This small molecule binds to this protein.
Small molecule (SMILES): O=C(Nc1nccs1)[C@@H](c1cc(F)ccc1O)N1Cc2ccc(-c3ccc(N4CCNCC4)cc3)cc2C1=O

Sequence of chain 1.E:
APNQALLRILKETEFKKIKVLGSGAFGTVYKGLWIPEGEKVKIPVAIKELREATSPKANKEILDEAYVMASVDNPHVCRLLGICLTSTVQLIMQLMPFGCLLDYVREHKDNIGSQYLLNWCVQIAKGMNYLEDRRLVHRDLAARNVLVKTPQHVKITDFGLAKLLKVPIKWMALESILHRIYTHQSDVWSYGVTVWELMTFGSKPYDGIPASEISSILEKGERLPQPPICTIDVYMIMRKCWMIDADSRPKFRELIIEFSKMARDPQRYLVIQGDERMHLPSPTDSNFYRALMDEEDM

Binding-site contacts:
Ligand atom C12 contacts residue LEU167 of chain 1.E at 3.6 Å (hydrophobic).
Ligand atom C30 contacts residue MET75 of chain 1.E at 3.5 Å (hydrophobic).
Ligand atom C07 contacts residue MET99 of chain 1.E at 3.3 Å (hydrophobic).
Ligand atom C04 contacts residue MET99 of chain 1.E at 3.4 Å (hydrophobic).
Ligand atom C29 contacts residue LEU97 of chain 1.E at 3.5 Å (hydrophobic).
Ligand atom C09 contacts residue ASP164 of chain 1.E at 3.1 Å.
Ligand atom C37 contacts residue PHE165 of chain 1.E at 3.4 Å (hydrophobic).
Ligand atom C12 contacts residue LEU97 of chain 1.E at 3.5 Å (hydrophobic).
Ligand atom O01 contacts residue LEU97 of chain 1.E at 3.4 Å.
Ligand atom C36 contacts residue CYS84 of chain 1.E at 3.6 Å (hydrophobic).
Ligand atom C06 contacts residue ANP1 of chain 1.T at 3.6 Å.
Ligand atom O31 contacts residue LYS54 of chain 1.E at 3.6 Å.
Ligand atom C07 contacts residue LEU97 of chain 1.E at 3.5 Å (hydrophobic).
Ligand atom C25 contacts residue LEU170 of chain 1.E at 3.6 Å (hydrophobic).
Ligand atom F35 contacts residue ARG85 of chain 1.E at 3.0 Å.
Ligand atom N05 contacts residue MET99 of chain 1.E at 3.4 Å (h-bond).
Ligand atom O39 contacts residue ASP164 of chain 1.E at 3.3 Å.
Ligand atom C07 contacts residue LYS54 of chain 1.E at 3.4 Å.
Ligand atom C26 contacts residue LEU170 of chain 1.E at 3.2 Å (hydrophobic).
Ligand atom C02 contacts residue ASP164 of chain 1.E at 3.4 Å.
Ligand atom C26 contacts residue LEU56 of chain 1.E at 3.6 Å (hydrophobic).
Ligand atom C18 contacts residue LEU171 of chain 1.E at 3.7 Å (hydrophobic).
Ligand atom C06 contacts residue MET99 of chain 1.E at 3.6 Å (hydrophobic).
Ligand atom O01 contacts residue LEU86 of chain 1.E at 3.6 Å.
Ligand atom C36 contacts residue PHE165 of chain 1.E at 3.4 Å (hydrophobic).
Ligand atom C07 contacts residue ALA52 of chain 1.E at 3.5 Å (hydrophobic).
Ligand atom S08 contacts residue MET99 of chain 1.E at 3.5 Å.
Ligand atom C38 contacts residue ASP164 of chain 1.E at 3.4 Å.
Ligand atom F35 contacts residue LEU86 of chain 1.E at 3.0 Å.
Ligand atom C38 contacts residue PHE165 of chain 1.E at 3.6 Å (hydrophobic).
Ligand atom C04 contacts residue ASP164 of chain 1.E at 3.6 Å.
Ligand atom C17 contacts residue LEU171 of chain 1.E at 3.3 Å (hydrophobic).
Ligand atom O39 contacts residue LEU167 of chain 1.E at 3.5 Å.
Ligand atom N05 contacts residue LYS54 of chain 1.E at 3.6 Å.
Ligand atom C32 contacts residue ASP164 of chain 1.E at 3.6 Å.
Ligand atom N19 contacts residue LEU171 of chain 1.E at 3.4 Å.
Ligand atom O39 contacts residue PHE165 of chain 1.E at 2.8 Å (h-bond).
Ligand atom N03 contacts residue ASP164 of chain 1.E at 2.7 Å (salt-bridge).
Ligand atom S08 contacts residue LEU97 of chain 1.E at 3.3 Å (h-bond).
Ligand atom S08 contacts residue LYS54 of chain 1.E at 3.5 Å.